Sequence of chain 1.C:
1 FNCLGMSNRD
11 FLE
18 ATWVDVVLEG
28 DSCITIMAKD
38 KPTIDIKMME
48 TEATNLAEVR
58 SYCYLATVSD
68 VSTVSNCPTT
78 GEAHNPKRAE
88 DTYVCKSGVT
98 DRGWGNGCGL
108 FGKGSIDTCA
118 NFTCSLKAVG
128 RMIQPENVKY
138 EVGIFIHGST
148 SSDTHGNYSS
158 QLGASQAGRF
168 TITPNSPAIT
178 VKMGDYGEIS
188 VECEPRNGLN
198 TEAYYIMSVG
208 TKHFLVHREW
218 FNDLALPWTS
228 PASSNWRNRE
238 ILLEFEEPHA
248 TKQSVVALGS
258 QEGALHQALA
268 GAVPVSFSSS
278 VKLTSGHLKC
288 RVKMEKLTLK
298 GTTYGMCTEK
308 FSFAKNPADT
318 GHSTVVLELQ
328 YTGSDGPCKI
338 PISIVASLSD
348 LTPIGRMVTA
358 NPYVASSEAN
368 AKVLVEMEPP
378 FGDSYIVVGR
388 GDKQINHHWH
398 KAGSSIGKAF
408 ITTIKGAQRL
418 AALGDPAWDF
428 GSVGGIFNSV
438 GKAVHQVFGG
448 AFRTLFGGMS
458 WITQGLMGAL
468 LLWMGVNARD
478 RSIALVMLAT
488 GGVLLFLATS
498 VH

This small molecule binds to this protein.
Small molecule (SMILES): CC(=O)N[C@@H]1[C@@H](O)[C@H](O)[C@@H](CO)O[C@H]1O

Binding-site contacts:
Ligand atom C1 contacts residue ASN154 of chain 1.C at 1.4 Å.
Ligand atom C1 contacts residue SER157 of chain 1.C at 4.2 Å.
Ligand atom C1 contacts residue SER156 of chain 1.C at 4.1 Å.
Ligand atom C5 contacts residue SER157 of chain 1.C at 4.3 Å.
Ligand atom O5 contacts residue SER157 of chain 1.C at 3.5 Å (h-bond).
Ligand atom O7 contacts residue ASN154 of chain 1.C at 3.8 Å.
Ligand atom O6 contacts residue SER157 of chain 1.C at 4.4 Å.
Ligand atom C6 contacts residue SER157 of chain 1.C at 4.1 Å.
Ligand atom N2 contacts residue ASN154 of chain 1.C at 3.1 Å (h-bond).
Ligand atom O5 contacts residue ASN154 of chain 1.C at 2.3 Å (h-bond).
Ligand atom O5 contacts residue SER156 of chain 1.C at 4.3 Å.
Ligand atom C8 contacts residue ASN154 of chain 1.C at 3.8 Å.
Ligand atom C2 contacts residue ASN154 of chain 1.C at 2.5 Å.
Ligand atom C5 contacts residue ASN154 of chain 1.C at 3.6 Å.
Ligand atom C7 contacts residue ASN154 of chain 1.C at 3.4 Å.
Ligand atom C5 contacts residue SER156 of chain 1.C at 4.4 Å.
Ligand atom C3 contacts residue ASN154 of chain 1.C at 3.9 Å.
Ligand atom C4 contacts residue ASN154 of chain 1.C at 4.2 Å.